Sequence of chain 1.A:
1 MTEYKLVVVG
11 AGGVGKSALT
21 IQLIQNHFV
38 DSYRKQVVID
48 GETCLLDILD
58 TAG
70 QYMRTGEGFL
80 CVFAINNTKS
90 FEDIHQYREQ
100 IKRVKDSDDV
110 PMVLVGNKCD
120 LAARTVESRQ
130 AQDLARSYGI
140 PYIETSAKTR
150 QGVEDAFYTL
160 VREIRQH

Binding-site contacts:
Ligand atom C6 contacts residue LYS117 of chain 1.A at 3.7 Å.
Ligand atom C8 contacts residue ALA18 of chain 1.A at 3.5 Å (hydrophobic).
Ligand atom N7 contacts residue ALA18 of chain 1.A at 3.4 Å.
Ligand atom O1A contacts residue GLY15 of chain 1.A at 3.3 Å.
Ligand atom O1B contacts residue GLY15 of chain 1.A at 2.8 Å (h-bond).
Ligand atom O6 contacts residue ASP119 of chain 1.A at 3.5 Å (salt-bridge).
Ligand atom O3G contacts residue GLY60 of chain 1.A at 3.0 Å (h-bond).
Ligand atom O6 contacts residue SER145 of chain 1.A at 3.3 Å.
Ligand atom O2' contacts residue PHE28 of chain 1.A at 3.3 Å.
Ligand atom N2 contacts residue LEU120 of chain 1.A at 3.4 Å.
Ligand atom O1B contacts residue LYS16 of chain 1.A at 2.6 Å (salt-bridge).
Ligand atom O1A contacts residue SER17 of chain 1.A at 3.4 Å (h-bond).
Ligand atom O6 contacts residue LYS147 of chain 1.A at 3.3 Å (salt-bridge).
Ligand atom O3G contacts residue GLY12 of chain 1.A at 3.5 Å.
Ligand atom O3G contacts residue GLY13 of chain 1.A at 3.5 Å (h-bond).
Ligand atom N9 contacts residue PHE28 of chain 1.A at 3.7 Å.
Ligand atom C6 contacts residue ASP119 of chain 1.A at 3.5 Å.
Ligand atom O2G contacts residue LYS16 of chain 1.A at 3.5 Å (salt-bridge).
Ligand atom O2B contacts residue SER17 of chain 1.A at 3.5 Å.
Ligand atom N3B contacts residue GLY13 of chain 1.A at 2.8 Å (h-bond).
Ligand atom O3A contacts residue GLY13 of chain 1.A at 3.6 Å.
Ligand atom C4 contacts residue PHE28 of chain 1.A at 3.6 Å (hydrophobic).
Ligand atom N2 contacts residue ASP119 of chain 1.A at 2.9 Å (salt-bridge).
Ligand atom PG contacts residue LYS16 of chain 1.A at 3.6 Å.
Ligand atom N3B contacts residue LYS16 of chain 1.A at 3.5 Å (salt-bridge).
Ligand atom O3G contacts residue LYS16 of chain 1.A at 3.2 Å (salt-bridge).
Ligand atom O2B contacts residue MG1 of chain 1.D at 2.7 Å.
Ligand atom PB contacts residue LYS16 of chain 1.A at 3.3 Å.
Ligand atom N1 contacts residue ASP119 of chain 1.A at 2.7 Å (salt-bridge).
Ligand atom N7 contacts residue ASN116 of chain 1.A at 3.3 Å (h-bond).
Ligand atom O6 contacts residue ASN116 of chain 1.A at 3.6 Å (h-bond).
Ligand atom O1B contacts residue VAL14 of chain 1.A at 3.3 Å (h-bond).
Ligand atom O2' contacts residue VAL29 of chain 1.A at 3.4 Å.
Ligand atom PB contacts residue GLY15 of chain 1.A at 3.7 Å.
Ligand atom O6 contacts residue ALA146 of chain 1.A at 2.7 Å (h-bond).
Ligand atom C2 contacts residue ASP119 of chain 1.A at 3.5 Å.
Ligand atom O6 contacts residue LYS117 of chain 1.A at 3.6 Å.
Ligand atom O2G contacts residue MG1 of chain 1.D at 2.5 Å.
Ligand atom O3A contacts residue GLY15 of chain 1.A at 3.2 Å (h-bond).
Ligand atom O1A contacts residue ALA18 of chain 1.A at 2.9 Å (h-bond).

A protein and the small-molecule ligand that binds it are described below.
Small molecule (SMILES): Nc1nc2c(ncn2[C@@H]2O[C@H](CO[P](=O)(O)O[P](=O)(O)NP(=O)(O)O)[C@@H](O)[C@H]2O)c(=O)[nH]1